Binding-site contacts:
Ligand atom N3 contacts residue ARG125 of chain 1.IB at 4.2 Å.
Ligand atom O4 contacts residue SER17 of chain 1.WB at 3.3 Å.
Ligand atom C5' contacts residue MET76 of chain 1.IB at 4.3 Å (hydrophobic).
Ligand atom OP1 contacts residue ARG131 of chain 1.IB at 3.7 Å.
Ligand atom OP1 contacts residue ILE23 of chain 1.WB at 3.8 Å.
Ligand atom O4 contacts residue ASN16 of chain 1.WB at 4.1 Å.
Ligand atom O5' contacts residue ARG125 of chain 1.IB at 3.8 Å.
Ligand atom C5 contacts residue ARG125 of chain 1.IB at 3.7 Å.
Ligand atom C2' contacts residue ARG125 of chain 1.IB at 4.5 Å.
Ligand atom C4 contacts residue ASN16 of chain 1.WB at 4.1 Å.
Ligand atom O5' contacts residue ARG131 of chain 1.IB at 3.0 Å (salt-bridge).
Ligand atom C2 contacts residue ARG125 of chain 1.IB at 4.3 Å.
Ligand atom C4 contacts residue SER17 of chain 1.WB at 4.2 Å.
Ligand atom OP3 contacts residue SER77 of chain 1.IB at 4.4 Å.
Ligand atom C6 contacts residue ARG125 of chain 1.IB at 3.8 Å.
Ligand atom P contacts residue ARG125 of chain 1.IB at 4.3 Å.
Ligand atom C4 contacts residue ARG125 of chain 1.IB at 3.9 Å.
Ligand atom P contacts residue ARG131 of chain 1.IB at 3.9 Å.
Ligand atom C2 contacts residue ASN16 of chain 1.WB at 3.6 Å.
Ligand atom OP2 contacts residue ARG131 of chain 1.IB at 4.3 Å.
Ligand atom O2 contacts residue ASN16 of chain 1.WB at 3.4 Å (h-bond).
Ligand atom OP2 contacts residue SER77 of chain 1.IB at 4.1 Å.
Ligand atom O4 contacts residue ARG125 of chain 1.IB at 3.9 Å.
Ligand atom N3 contacts residue ASN16 of chain 1.WB at 3.1 Å (h-bond).
Ligand atom P contacts residue ILE23 of chain 1.WB at 4.2 Å.
Ligand atom OP3 contacts residue ARG125 of chain 1.IB at 3.3 Å.
Ligand atom C3' contacts residue ARG125 of chain 1.IB at 4.0 Å.
Ligand atom OP2 contacts residue ILE23 of chain 1.WB at 4.3 Å.
Ligand atom N1 contacts residue ARG125 of chain 1.IB at 4.2 Å.
Ligand atom C5' contacts residue ARG131 of chain 1.IB at 3.6 Å.
Ligand atom OP3 contacts residue ILE23 of chain 1.WB at 4.1 Å.
Ligand atom OP1 contacts residue ARG125 of chain 1.IB at 3.4 Å (salt-bridge).

Sequence of chain 1.WB:
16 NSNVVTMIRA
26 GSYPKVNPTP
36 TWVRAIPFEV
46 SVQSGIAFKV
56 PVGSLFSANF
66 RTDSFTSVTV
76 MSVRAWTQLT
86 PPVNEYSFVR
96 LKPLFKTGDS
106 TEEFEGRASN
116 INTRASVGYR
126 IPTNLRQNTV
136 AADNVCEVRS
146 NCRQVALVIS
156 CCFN

Sequence of chain 1.IB:
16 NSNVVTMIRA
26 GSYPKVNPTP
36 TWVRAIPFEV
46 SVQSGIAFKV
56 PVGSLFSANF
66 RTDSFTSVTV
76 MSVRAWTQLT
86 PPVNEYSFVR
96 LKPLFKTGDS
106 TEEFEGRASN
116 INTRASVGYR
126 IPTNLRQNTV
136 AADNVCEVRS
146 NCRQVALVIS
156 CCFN

A protein and the small-molecule ligand that binds it are described below.
Small molecule (SMILES): CO[P](=O)(O)O[C@H]1[C@@H](O)[C@H](n2ccc(=O)[nH]c2=O)O[C@@H]1COP(=O)(O)O